The small molecule below binds the protein below.
Small molecule (SMILES): NCCc1ccc(S(=O)(=O)F)cc1

Binding-site contacts:
Ligand atom C7 contacts residue GLY50 of chain 1.A at 3.5 Å.
Ligand atom O1S contacts residue TYR52 of chain 1.A at 2.7 Å (h-bond).
Ligand atom C3 contacts residue GLY51 of chain 1.A at 3.6 Å.
Ligand atom C7 contacts residue LEU63 of chain 1.A at 3.4 Å (hydrophobic).
Ligand atom C2 contacts residue GLY62 of chain 1.A at 3.7 Å.
Ligand atom C2 contacts residue GLY50 of chain 1.A at 4.3 Å.
Ligand atom C5 contacts residue GLY50 of chain 1.A at 3.2 Å.
Ligand atom C4 contacts residue TRP70 of chain 1.A at 4.5 Å (hydrophobic).
Ligand atom C8 contacts residue GLY1 of chain 1.OA at 2.7 Å.
Ligand atom O2S contacts residue TYR52 of chain 1.A at 3.5 Å (h-bond).
Ligand atom C8 contacts residue TRP70 of chain 1.A at 3.4 Å (hydrophobic).
Ligand atom S contacts residue TYR52 of chain 1.A at 2.3 Å (h-bond).
Ligand atom O2S contacts residue MLI1 of chain 1.PA at 3.1 Å (h-bond).
Ligand atom C8 contacts residue TRP77 of chain 1.A at 4.0 Å (hydrophobic).
Ligand atom N8 contacts residue LEU63 of chain 1.A at 2.8 Å (h-bond).
Ligand atom C7 contacts residue GLY51 of chain 1.A at 3.8 Å.
Ligand atom C1 contacts residue TYR52 of chain 1.A at 2.9 Å (hydrophobic).
Ligand atom C5 contacts residue GLY1 of chain 1.OA at 4.4 Å.
Ligand atom C7 contacts residue TRP70 of chain 1.A at 3.9 Å (hydrophobic).
Ligand atom C7 contacts residue GLY1 of chain 1.OA at 4.1 Å.
Ligand atom C1 contacts residue GLY50 of chain 1.A at 4.3 Å.
Ligand atom C3 contacts residue GLY50 of chain 1.A at 3.8 Å.
Ligand atom N8 contacts residue TYR64 of chain 1.A at 3.4 Å.
Ligand atom C2 contacts residue MLI1 of chain 1.PA at 4.0 Å.
Ligand atom S contacts residue MLI1 of chain 1.PA at 4.4 Å.
Ligand atom C5 contacts residue TRP70 of chain 1.A at 3.8 Å (hydrophobic).
Ligand atom C4 contacts residue GLY51 of chain 1.A at 4.0 Å.
Ligand atom C2 contacts residue GLY51 of chain 1.A at 4.4 Å.
Ligand atom C6 contacts residue GLY50 of chain 1.A at 3.8 Å.
Ligand atom C7 contacts residue TRP77 of chain 1.A at 4.1 Å (hydrophobic).
Ligand atom C2 contacts residue TYR52 of chain 1.A at 3.4 Å (hydrophobic).
Ligand atom C8 contacts residue LEU63 of chain 1.A at 3.4 Å (hydrophobic).
Ligand atom C4 contacts residue GLY50 of chain 1.A at 3.2 Å.
Ligand atom N8 contacts residue GLY1 of chain 1.OA at 3.1 Å (h-bond).
Ligand atom C3 contacts residue GLY62 of chain 1.A at 3.7 Å.
Ligand atom C6 contacts residue TYR52 of chain 1.A at 3.7 Å (hydrophobic).
Ligand atom C4 contacts residue LEU63 of chain 1.A at 4.2 Å (hydrophobic).
Ligand atom C3 contacts residue TYR52 of chain 1.A at 4.3 Å (hydrophobic).
Ligand atom C3 contacts residue LEU63 of chain 1.A at 4.0 Å (hydrophobic).

Sequence of chain 1.A:
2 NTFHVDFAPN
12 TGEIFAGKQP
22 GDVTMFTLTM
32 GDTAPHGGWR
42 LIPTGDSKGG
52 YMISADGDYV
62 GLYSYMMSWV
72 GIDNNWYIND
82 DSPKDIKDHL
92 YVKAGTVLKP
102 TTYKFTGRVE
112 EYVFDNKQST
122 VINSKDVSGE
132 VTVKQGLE